Sequence of chain 2.A:
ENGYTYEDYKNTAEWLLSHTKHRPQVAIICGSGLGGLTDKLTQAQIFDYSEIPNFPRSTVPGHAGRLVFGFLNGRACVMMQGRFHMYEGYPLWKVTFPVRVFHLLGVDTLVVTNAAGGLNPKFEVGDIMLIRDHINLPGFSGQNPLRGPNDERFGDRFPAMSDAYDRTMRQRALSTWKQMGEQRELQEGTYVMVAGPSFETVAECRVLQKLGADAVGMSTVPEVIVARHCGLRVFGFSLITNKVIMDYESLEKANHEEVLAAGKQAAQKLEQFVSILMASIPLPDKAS

Binding-site contacts:
Ligand atom O2' contacts residue GLY217 of chain 3.A at 3.8 Å.
Ligand atom C6 contacts residue ASN242 of chain 3.A at 3.7 Å.
Ligand atom C2 contacts residue GLU200 of chain 3.A at 3.1 Å.
Ligand atom C8 contacts residue THR241 of chain 3.A at 3.3 Å.
Ligand atom C5 contacts residue PHE199 of chain 3.A at 3.4 Å (hydrophobic).
Ligand atom N1 contacts residue PHE199 of chain 3.A at 3.5 Å.
Ligand atom O2' contacts residue MET218 of chain 3.A at 3.0 Å (h-bond).
Ligand atom O2' contacts residue SO41 of chain 3.D at 2.6 Å (h-bond).
Ligand atom O6 contacts residue GLY117 of chain 3.A at 3.8 Å.
Ligand atom C2 contacts residue VAL216 of chain 3.A at 3.7 Å (hydrophobic).
Ligand atom N3 contacts residue MET218 of chain 3.A at 3.4 Å.
Ligand atom C5' contacts residue HIS256 of chain 3.A at 3.4 Å.
Ligand atom C6 contacts residue VAL216 of chain 3.A at 3.8 Å (hydrophobic).
Ligand atom C4 contacts residue VAL216 of chain 3.A at 3.8 Å (hydrophobic).
Ligand atom C8 contacts residue ASN242 of chain 3.A at 3.3 Å.
Ligand atom C6 contacts residue PHE199 of chain 3.A at 3.5 Å (hydrophobic).
Ligand atom C2' contacts residue SO41 of chain 3.D at 3.7 Å.
Ligand atom C1' contacts residue ALA115 of chain 3.A at 3.0 Å (hydrophobic).
Ligand atom C5' contacts residue PHE158 of chain 2.A at 3.7 Å (hydrophobic).
Ligand atom N9 contacts residue ALA115 of chain 3.A at 3.7 Å.
Ligand atom C2 contacts residue MET218 of chain 3.A at 3.5 Å (hydrophobic).
Ligand atom O3' contacts residue HIS85 of chain 3.A at 3.5 Å (h-bond).
Ligand atom N1 contacts residue GLU200 of chain 3.A at 2.5 Å (salt-bridge).
Ligand atom O3' contacts residue TYR87 of chain 3.A at 3.0 Å (h-bond).
Ligand atom C6 contacts residue GLU200 of chain 3.A at 3.3 Å.
Ligand atom N7 contacts residue ASN242 of chain 3.A at 2.6 Å (h-bond).
Ligand atom N7 contacts residue GLY117 of chain 3.A at 3.6 Å (h-bond).
Ligand atom O6 contacts residue GLU200 of chain 3.A at 3.3 Å (salt-bridge).
Ligand atom O6 contacts residue ASN242 of chain 3.A at 2.9 Å (h-bond).
Ligand atom O3' contacts residue SO41 of chain 3.D at 3.0 Å (h-bond).
Ligand atom O6 contacts residue VAL244 of chain 3.A at 3.2 Å.
Ligand atom N7 contacts residue THR241 of chain 3.A at 3.7 Å.
Ligand atom O2' contacts residue ALA115 of chain 3.A at 3.4 Å (h-bond).
Ligand atom C5 contacts residue ASN242 of chain 3.A at 3.7 Å.
Ligand atom N7 contacts residue PHE199 of chain 3.A at 3.8 Å.
Ligand atom C5 contacts residue GLY117 of chain 3.A at 3.7 Å.
Ligand atom N3 contacts residue VAL216 of chain 3.A at 3.7 Å.
Ligand atom N1 contacts residue VAL216 of chain 3.A at 3.3 Å.
Ligand atom C4 contacts residue PHE199 of chain 3.A at 3.5 Å (hydrophobic).
Ligand atom O5' contacts residue HIS256 of chain 3.A at 2.9 Å.

Sequence of chain 3.A:
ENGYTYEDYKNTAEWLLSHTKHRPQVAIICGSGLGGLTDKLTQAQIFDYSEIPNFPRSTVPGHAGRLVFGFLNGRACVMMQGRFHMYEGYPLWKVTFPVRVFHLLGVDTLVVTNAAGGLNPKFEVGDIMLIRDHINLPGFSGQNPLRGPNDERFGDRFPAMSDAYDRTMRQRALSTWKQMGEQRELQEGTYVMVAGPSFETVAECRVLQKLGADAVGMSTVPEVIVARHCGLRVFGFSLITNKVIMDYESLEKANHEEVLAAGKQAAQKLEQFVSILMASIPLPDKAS

A small-molecule ligand and the protein it binds are described below.
Small molecule (SMILES): O=c1[nH]cnc2c1ncn2[C@@H]1O[C@H](CO)[C@@H](O)[C@H]1O